Binding-site contacts:
Ligand atom CD1 contacts residue PRO369 of chain 1.A at 3.6 Å (hydrophobic).
Ligand atom CD2 contacts residue PRO369 of chain 1.A at 3.9 Å (hydrophobic).
Ligand atom O contacts residue HIS181 of chain 1.A at 3.5 Å.
Ligand atom CZ contacts residue ARG252 of chain 1.A at 3.2 Å.
Ligand atom CD1 contacts residue GLY180 of chain 1.A at 3.2 Å.
Ligand atom ND2 contacts residue HIS181 of chain 1.A at 3.9 Å.
Ligand atom CD2 contacts residue MET368 of chain 1.A at 3.3 Å (hydrophobic).
Ligand atom C contacts residue GLY180 of chain 1.A at 3.5 Å.
Ligand atom NE2 contacts residue PRO369 of chain 1.A at 3.4 Å (h-bond).
Ligand atom CG contacts residue PRO369 of chain 1.A at 3.3 Å (hydrophobic).
Ligand atom C contacts residue HIS181 of chain 1.A at 3.9 Å.
Ligand atom OE1 contacts residue MET370 of chain 1.A at 3.2 Å.
Ligand atom CD1 contacts residue VAL253 of chain 1.A at 4.0 Å (hydrophobic).
Ligand atom CG contacts residue TYR329 of chain 1.A at 3.9 Å (hydrophobic).
Ligand atom CG contacts residue ARG158 of chain 1.A at 3.8 Å.
Ligand atom CG contacts residue GLY180 of chain 1.A at 3.4 Å.
Ligand atom CE1 contacts residue ARG252 of chain 1.A at 3.8 Å.
Ligand atom CB contacts residue GLY180 of chain 1.A at 3.6 Å.
Ligand atom CD2 contacts residue VAL253 of chain 1.A at 3.3 Å (hydrophobic).
Ligand atom ND2 contacts residue ARG158 of chain 1.A at 3.8 Å.
Ligand atom OE1 contacts residue ASN326 of chain 1.A at 3.4 Å.
Ligand atom CE2 contacts residue ARG252 of chain 1.A at 4.0 Å.
Ligand atom O contacts residue MET368 of chain 1.A at 3.5 Å.
Ligand atom C contacts residue HIS181 of chain 1.A at 3.8 Å.
Ligand atom CA contacts residue GLY180 of chain 1.A at 3.8 Å.
Ligand atom CD1 contacts residue MET368 of chain 1.A at 4.0 Å (hydrophobic).
Ligand atom O contacts residue MET368 of chain 1.A at 3.8 Å.
Ligand atom CG contacts residue HIS181 of chain 1.A at 3.3 Å.
Ligand atom CG contacts residue GLY180 of chain 1.A at 3.8 Å.
Ligand atom NE2 contacts residue MET368 of chain 1.A at 3.4 Å (h-bond).
Ligand atom CD contacts residue MET370 of chain 1.A at 4.0 Å (hydrophobic).
Ligand atom OD1 contacts residue ARG158 of chain 1.A at 3.2 Å (salt-bridge).
Ligand atom OE1 contacts residue TYR329 of chain 1.A at 3.8 Å.
Ligand atom CA contacts residue GLY180 of chain 1.A at 3.4 Å.
Ligand atom O contacts residue HIS181 of chain 1.A at 3.4 Å (h-bond).
Ligand atom CG contacts residue MET368 of chain 1.A at 3.9 Å (hydrophobic).
Ligand atom N contacts residue GLY180 of chain 1.A at 2.8 Å (h-bond).
Ligand atom CD1 contacts residue THR178 of chain 1.A at 4.0 Å.
Ligand atom OD1 contacts residue GLY180 of chain 1.A at 3.4 Å (h-bond).
Ligand atom CD contacts residue TYR329 of chain 1.A at 3.8 Å (hydrophobic).

The small molecule below binds the protein below.
Small molecule (SMILES): CC(C)C[C@H](NC(=O)[C@H](CC(N)=O)NC(=O)[C@H](CC(C)C)NC(=O)[C@@H](N)CCC(N)=O)C(=O)N[C@H](C=O)Cc1ccccc1

Sequence of chain 1.A:
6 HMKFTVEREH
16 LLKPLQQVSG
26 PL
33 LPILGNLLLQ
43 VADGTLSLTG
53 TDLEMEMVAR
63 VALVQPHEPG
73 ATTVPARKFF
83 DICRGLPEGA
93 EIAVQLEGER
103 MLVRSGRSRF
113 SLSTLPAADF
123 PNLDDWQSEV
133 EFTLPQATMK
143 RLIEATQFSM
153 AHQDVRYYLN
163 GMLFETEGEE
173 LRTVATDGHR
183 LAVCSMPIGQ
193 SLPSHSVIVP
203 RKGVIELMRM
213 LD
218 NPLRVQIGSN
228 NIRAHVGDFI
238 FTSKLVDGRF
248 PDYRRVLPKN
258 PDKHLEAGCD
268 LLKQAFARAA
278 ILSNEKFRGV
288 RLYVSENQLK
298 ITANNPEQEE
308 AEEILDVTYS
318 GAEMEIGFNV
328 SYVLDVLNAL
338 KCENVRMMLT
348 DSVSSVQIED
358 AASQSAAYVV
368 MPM